A protein and the small-molecule ligand that binds it are described below.
Small molecule (SMILES): CCOC(=O)/C(=N\O)C(C)=O

Sequence of chain 1.A:
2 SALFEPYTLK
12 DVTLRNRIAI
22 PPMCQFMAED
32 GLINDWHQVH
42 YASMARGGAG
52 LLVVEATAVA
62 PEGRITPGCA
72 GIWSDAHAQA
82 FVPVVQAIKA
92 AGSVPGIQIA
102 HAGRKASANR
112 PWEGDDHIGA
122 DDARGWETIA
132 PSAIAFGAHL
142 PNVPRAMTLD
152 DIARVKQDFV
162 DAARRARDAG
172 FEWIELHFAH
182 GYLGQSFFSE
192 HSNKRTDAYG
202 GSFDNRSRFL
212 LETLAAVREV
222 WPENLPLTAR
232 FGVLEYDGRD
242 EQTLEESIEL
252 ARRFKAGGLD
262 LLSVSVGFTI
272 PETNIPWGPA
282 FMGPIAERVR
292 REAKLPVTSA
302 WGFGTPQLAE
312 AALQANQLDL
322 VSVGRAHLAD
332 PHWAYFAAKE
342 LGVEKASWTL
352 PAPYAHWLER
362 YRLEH

Binding-site contacts:
Ligand atom C2 contacts residue TYR183 of chain 1.A at 3.3 Å (hydrophobic).
Ligand atom C3 contacts residue FMN1 of chain 1.C at 3.5 Å.
Ligand atom C5 contacts residue TRP302 of chain 1.A at 4.0 Å (hydrophobic).
Ligand atom O3 contacts residue HIS181 of chain 1.A at 2.6 Å (h-bond).
Ligand atom O2 contacts residue FMN1 of chain 1.C at 4.5 Å.
Ligand atom O1 contacts residue TYR183 of chain 1.A at 3.8 Å.
Ligand atom C4 contacts residue FMN1 of chain 1.C at 3.8 Å.
Ligand atom C1 contacts residue TYR183 of chain 1.A at 3.6 Å (hydrophobic).
Ligand atom O3 contacts residue TYR183 of chain 1.A at 3.3 Å.
Ligand atom O4 contacts residue FMN1 of chain 1.C at 3.1 Å (h-bond).
Ligand atom O1 contacts residue HIS181 of chain 1.A at 3.4 Å (h-bond).
Ligand atom O2 contacts residue TYR183 of chain 1.A at 3.8 Å.
Ligand atom C5 contacts residue PHE269 of chain 1.A at 3.4 Å (hydrophobic).
Ligand atom N1 contacts residue TYR183 of chain 1.A at 3.4 Å.
Ligand atom O3 contacts residue HIS178 of chain 1.A at 2.7 Å (h-bond).
Ligand atom C3 contacts residue HIS181 of chain 1.A at 3.9 Å.
Ligand atom N1 contacts residue HIS181 of chain 1.A at 3.7 Å.
Ligand atom C2 contacts residue FMN1 of chain 1.C at 3.8 Å.
Ligand atom O3 contacts residue FMN1 of chain 1.C at 2.9 Å.
Ligand atom C6 contacts residue PHE269 of chain 1.A at 3.9 Å (hydrophobic).
Ligand atom C1 contacts residue PHE27 of chain 1.A at 4.2 Å (hydrophobic).
Ligand atom C6 contacts residue TRP302 of chain 1.A at 3.8 Å (hydrophobic).
Ligand atom C4 contacts residue HIS181 of chain 1.A at 3.2 Å.
Ligand atom C5 contacts residue HIS181 of chain 1.A at 3.5 Å.
Ligand atom C1 contacts residue CYS25 of chain 1.A at 3.9 Å (hydrophobic).
Ligand atom N1 contacts residue FMN1 of chain 1.C at 3.3 Å.
Ligand atom C4 contacts residue TYR183 of chain 1.A at 4.1 Å (hydrophobic).
Ligand atom C1 contacts residue FMN1 of chain 1.C at 3.5 Å.
Ligand atom O4 contacts residue HIS181 of chain 1.A at 3.1 Å (h-bond).
Ligand atom O4 contacts residue TRP302 of chain 1.A at 3.5 Å.
Ligand atom C3 contacts residue TYR183 of chain 1.A at 3.4 Å (hydrophobic).
Ligand atom N1 contacts residue HIS178 of chain 1.A at 3.8 Å.
Ligand atom C1 contacts residue ILE66 of chain 1.A at 3.6 Å (hydrophobic).